Binding-site contacts:
Ligand atom CAV contacts residue MET177 of chain 1.A at 3.8 Å (hydrophobic).
Ligand atom CAH contacts residue MET125 of chain 1.A at 3.8 Å (hydrophobic).
Ligand atom CAJ contacts residue PHE170 of chain 1.A at 3.6 Å (hydrophobic).
Ligand atom CAU contacts residue MET177 of chain 1.A at 3.8 Å (hydrophobic).
Ligand atom CAA contacts residue ILE280 of chain 1.A at 3.7 Å (hydrophobic).
Ligand atom OAM contacts residue TYR169 of chain 1.A at 3.7 Å.
Ligand atom CAY contacts residue ASN173 of chain 1.A at 3.3 Å.
Ligand atom CAL contacts residue NDP1 of chain 1.H at 3.5 Å.
Ligand atom OAQ contacts residue GLY273 of chain 1.A at 3.8 Å.
Ligand atom OAI contacts residue MET125 of chain 1.A at 3.0 Å (h-bond).
Ligand atom OAX contacts residue MET177 of chain 1.A at 2.7 Å (h-bond).
Ligand atom CAJ contacts residue NDP1 of chain 1.H at 3.5 Å.
Ligand atom CAA contacts residue NDP1 of chain 1.H at 3.5 Å.
Ligand atom OAI contacts residue GLY124 of chain 1.A at 3.1 Å.
Ligand atom CAS contacts residue PHE94 of chain 1.A at 3.4 Å (hydrophobic).
Ligand atom CAG contacts residue NDP1 of chain 1.H at 3.5 Å.
Ligand atom CAH contacts residue GLY124 of chain 1.A at 3.9 Å.
Ligand atom OAB contacts residue GLY124 of chain 1.A at 3.4 Å.
Ligand atom CAY contacts residue GLN176 of chain 1.A at 3.7 Å.
Ligand atom CAC contacts residue MET125 of chain 1.A at 3.4 Å (hydrophobic).
Ligand atom CAT contacts residue PHE94 of chain 1.A at 3.9 Å (hydrophobic).
Ligand atom CAN contacts residue PHE94 of chain 1.A at 3.8 Å (hydrophobic).
Ligand atom CAF contacts residue HIS276 of chain 1.A at 3.8 Å.
Ligand atom CAY contacts residue TYR169 of chain 1.A at 3.7 Å (hydrophobic).
Ligand atom OAI contacts residue LYS144 of chain 1.A at 3.9 Å.
Ligand atom CAY contacts residue THR179 of chain 1.A at 3.8 Å.
Ligand atom OAM contacts residue PHE94 of chain 1.A at 3.4 Å.
Ligand atom CAY contacts residue MET177 of chain 1.A at 3.4 Å (hydrophobic).
Ligand atom CAE contacts residue NDP1 of chain 1.H at 3.6 Å.
Ligand atom CAD contacts residue MET125 of chain 1.A at 3.9 Å (hydrophobic).
Ligand atom OAZ contacts residue MET177 of chain 1.A at 3.2 Å (h-bond).
Ligand atom CAC contacts residue NDP1 of chain 1.H at 3.7 Å.
Ligand atom CAA contacts residue MET125 of chain 1.A at 3.8 Å (hydrophobic).
Ligand atom OAQ contacts residue HIS276 of chain 1.A at 2.8 Å (h-bond).
Ligand atom OAB contacts residue NDP1 of chain 1.H at 3.6 Å.
Ligand atom CAR contacts residue PHE94 of chain 1.A at 3.6 Å (hydrophobic).
Ligand atom CAW contacts residue PHE277 of chain 1.A at 4.0 Å (hydrophobic).
Ligand atom OAB contacts residue MET125 of chain 1.A at 3.0 Å (h-bond).
Ligand atom CAC contacts residue GLY124 of chain 1.A at 3.9 Å.
Ligand atom CAD contacts residue NDP1 of chain 1.H at 3.4 Å.

This small molecule binds to this protein.
Small molecule (SMILES): COc1cc(C[C@@H]2CO[C@@H](c3ccc(O)c(OC)c3)[C@@H]2CO)ccc1O

Sequence of chain 1.B:
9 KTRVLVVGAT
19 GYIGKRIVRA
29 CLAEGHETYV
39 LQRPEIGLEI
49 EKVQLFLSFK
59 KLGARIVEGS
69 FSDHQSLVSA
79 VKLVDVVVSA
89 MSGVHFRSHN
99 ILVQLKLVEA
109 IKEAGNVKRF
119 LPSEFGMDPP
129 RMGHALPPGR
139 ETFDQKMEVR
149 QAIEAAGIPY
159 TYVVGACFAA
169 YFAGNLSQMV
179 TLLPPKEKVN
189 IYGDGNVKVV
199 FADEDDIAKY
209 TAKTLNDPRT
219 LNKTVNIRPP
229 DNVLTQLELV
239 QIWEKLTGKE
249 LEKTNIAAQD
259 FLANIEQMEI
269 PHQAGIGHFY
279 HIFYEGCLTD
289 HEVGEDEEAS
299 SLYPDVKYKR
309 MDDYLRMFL

Sequence of chain 1.A:
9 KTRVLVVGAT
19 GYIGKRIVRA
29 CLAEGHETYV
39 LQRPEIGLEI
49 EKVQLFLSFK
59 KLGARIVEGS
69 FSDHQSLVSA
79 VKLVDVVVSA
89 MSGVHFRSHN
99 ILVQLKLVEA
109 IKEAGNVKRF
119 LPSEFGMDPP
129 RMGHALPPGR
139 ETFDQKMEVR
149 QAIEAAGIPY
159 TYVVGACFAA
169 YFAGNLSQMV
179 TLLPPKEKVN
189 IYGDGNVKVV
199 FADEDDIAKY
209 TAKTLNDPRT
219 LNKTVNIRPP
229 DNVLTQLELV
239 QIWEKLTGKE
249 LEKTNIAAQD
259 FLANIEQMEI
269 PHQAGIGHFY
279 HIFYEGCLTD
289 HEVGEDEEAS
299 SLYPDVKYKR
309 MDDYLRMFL